Sequence of chain 21.B:
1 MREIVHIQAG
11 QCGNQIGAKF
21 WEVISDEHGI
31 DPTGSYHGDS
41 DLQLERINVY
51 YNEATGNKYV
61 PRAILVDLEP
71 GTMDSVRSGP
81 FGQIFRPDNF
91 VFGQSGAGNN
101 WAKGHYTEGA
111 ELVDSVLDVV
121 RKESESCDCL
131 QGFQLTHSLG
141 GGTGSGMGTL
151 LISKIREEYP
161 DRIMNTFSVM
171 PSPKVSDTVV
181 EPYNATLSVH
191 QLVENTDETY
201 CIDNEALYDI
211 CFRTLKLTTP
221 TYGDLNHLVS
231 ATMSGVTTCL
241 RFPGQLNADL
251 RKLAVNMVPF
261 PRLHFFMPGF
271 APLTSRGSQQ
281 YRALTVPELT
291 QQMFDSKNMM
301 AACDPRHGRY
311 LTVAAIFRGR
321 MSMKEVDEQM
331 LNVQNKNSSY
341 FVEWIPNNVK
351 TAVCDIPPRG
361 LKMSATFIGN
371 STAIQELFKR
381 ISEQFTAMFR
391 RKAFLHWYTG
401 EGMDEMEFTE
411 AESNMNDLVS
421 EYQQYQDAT

Binding-site contacts:
Ligand atom C44 contacts residue LEU361 of chain 21.B at 4.0 Å (hydrophobic).
Ligand atom C30 contacts residue HIS227 of chain 21.B at 3.1 Å.
Ligand atom O14 contacts residue HIS227 of chain 21.B at 2.2 Å (h-bond).
Ligand atom O06 contacts residue LEU273 of chain 21.B at 3.4 Å.
Ligand atom C08 contacts residue HIS227 of chain 21.B at 3.3 Å.
Ligand atom C44 contacts residue GLY360 of chain 21.B at 4.0 Å.
Ligand atom O12 contacts residue GLY360 of chain 21.B at 3.4 Å (h-bond).
Ligand atom C39 contacts residue SER234 of chain 21.B at 3.9 Å.
Ligand atom C19 contacts residue THR274 of chain 21.B at 3.3 Å.
Ligand atom O06 contacts residue LEU215 of chain 21.B at 3.6 Å.
Ligand atom O13 contacts residue GLY360 of chain 21.B at 3.6 Å (h-bond).
Ligand atom C42 contacts residue VAL23 of chain 21.B at 3.5 Å (hydrophobic).
Ligand atom C07 contacts residue ASP224 of chain 21.B at 3.5 Å.
Ligand atom C04 contacts residue HIS227 of chain 21.B at 4.0 Å.
Ligand atom C16 contacts residue THR274 of chain 21.B at 3.6 Å.
Ligand atom C06 contacts residue HIS227 of chain 21.B at 2.8 Å.
Ligand atom C08 contacts residue LEU228 of chain 21.B at 3.3 Å (hydrophobic).
Ligand atom O06 contacts residue THR274 of chain 21.B at 3.2 Å (h-bond).
Ligand atom C09 contacts residue LEU228 of chain 21.B at 4.1 Å (hydrophobic).
Ligand atom O13 contacts residue PRO358 of chain 21.B at 3.5 Å.
Ligand atom C41 contacts residue VAL23 of chain 21.B at 3.2 Å (hydrophobic).
Ligand atom O07 contacts residue THR274 of chain 21.B at 3.7 Å.
Ligand atom O08 contacts residue ARG276 of chain 21.B at 3.6 Å.
Ligand atom C27 contacts residue GLY360 of chain 21.B at 4.0 Å.
Ligand atom C15 contacts residue PRO272 of chain 21.B at 3.6 Å (hydrophobic).
Ligand atom C14 contacts residue THR274 of chain 21.B at 4.0 Å.
Ligand atom C05 contacts residue HIS227 of chain 21.B at 3.4 Å.
Ligand atom C33 contacts residue ASP26 of chain 21.B at 3.9 Å.
Ligand atom C06 contacts residue ASP224 of chain 21.B at 3.6 Å.
Ligand atom C36 contacts residue HIS227 of chain 21.B at 3.4 Å.
Ligand atom C16 contacts residue PRO272 of chain 21.B at 4.0 Å (hydrophobic).
Ligand atom C41 contacts residue SER234 of chain 21.B at 3.6 Å.
Ligand atom O06 contacts residue PRO272 of chain 21.B at 3.8 Å.
Ligand atom C14 contacts residue LEU215 of chain 21.B at 3.9 Å (hydrophobic).
Ligand atom C31 contacts residue HIS227 of chain 21.B at 3.4 Å.
Ligand atom C09 contacts residue HIS227 of chain 21.B at 3.9 Å.
Ligand atom C40 contacts residue SER234 of chain 21.B at 2.9 Å.
Ligand atom O13 contacts residue ARG359 of chain 21.B at 3.4 Å (salt-bridge).
Ligand atom C07 contacts residue LEU228 of chain 21.B at 4.0 Å (hydrophobic).
Ligand atom C07 contacts residue HIS227 of chain 21.B at 2.7 Å.

A protein and the small-molecule ligand that binds it are described below.
Small molecule (SMILES): CC(=O)O[C@H]1C(=O)[C@@]2(C)[C@H]([C@H](OC(=O)c3ccccc3)[C@]3(O)C[C@H](OC(=O)[C@H](O)[C@@H](NC(=O)c4ccccc4)c4ccccc4)C(C)=C1C3(C)C)[C@]1(OC(C)=O)CO[C@@H]1C[C@@H]2O